The protein below binds the small molecule below.
Small molecule (SMILES): [H]/N=C(/N)c1ccc2c(c1)[nH]c1Cc3[nH]c4cc(C(=N)N)ccc4n3->[Zn+2]<-n12

Sequence of chain 1.A:
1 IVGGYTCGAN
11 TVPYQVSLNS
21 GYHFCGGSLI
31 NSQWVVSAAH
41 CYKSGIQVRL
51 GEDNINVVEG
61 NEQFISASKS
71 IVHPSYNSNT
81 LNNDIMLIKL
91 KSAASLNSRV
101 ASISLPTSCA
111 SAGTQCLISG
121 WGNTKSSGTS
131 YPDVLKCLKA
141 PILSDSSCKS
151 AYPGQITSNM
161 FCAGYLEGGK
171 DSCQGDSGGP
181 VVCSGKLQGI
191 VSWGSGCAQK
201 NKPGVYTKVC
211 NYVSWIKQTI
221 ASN

Binding-site contacts:
Ligand atom C6 contacts residue GLN174 of chain 1.A at 3.7 Å.
Ligand atom C3 contacts residue SER177 of chain 1.A at 3.7 Å.
Ligand atom N2' contacts residue PHE24 of chain 1.A at 3.8 Å.
Ligand atom C7 contacts residue ASP171 of chain 1.A at 3.7 Å.
Ligand atom N2 contacts residue SER172 of chain 1.A at 2.7 Å (h-bond).
Ligand atom N1 contacts residue GLY196 of chain 1.A at 2.8 Å (h-bond).
Ligand atom N1 contacts residue CYS197 of chain 1.A at 3.9 Å.
Ligand atom N2 contacts residue TRP193 of chain 1.A at 3.8 Å.
Ligand atom N3' contacts residue HIS40 of chain 1.A at 3.2 Å (h-bond).
Ligand atom N3' contacts residue SER177 of chain 1.A at 3.2 Å (h-bond).
Ligand atom C4 contacts residue SER192 of chain 1.A at 3.8 Å.
Ligand atom N1 contacts residue SER172 of chain 1.A at 3.6 Å.
Ligand atom C3 contacts residue VAL191 of chain 1.A at 3.8 Å (hydrophobic).
Ligand atom N3 contacts residue SER177 of chain 1.A at 3.4 Å (h-bond).
Ligand atom C1 contacts residue CYS173 of chain 1.A at 3.8 Å (hydrophobic).
Ligand atom C6 contacts residue GLY194 of chain 1.A at 3.8 Å.
Ligand atom C3' contacts residue SER177 of chain 1.A at 3.4 Å.
Ligand atom ZN contacts residue SER177 of chain 1.A at 2.1 Å.
Ligand atom C7 contacts residue SER172 of chain 1.A at 3.5 Å.
Ligand atom N1 contacts residue GLY194 of chain 1.A at 3.8 Å.
Ligand atom N2 contacts residue GLY204 of chain 1.A at 3.7 Å.
Ligand atom C3 contacts residue SER192 of chain 1.A at 3.6 Å.
Ligand atom N3 contacts residue SER192 of chain 1.A at 3.8 Å.
Ligand atom C3 contacts residue CYS173 of chain 1.A at 3.5 Å (hydrophobic).
Ligand atom C2 contacts residue SER172 of chain 1.A at 3.7 Å.
Ligand atom C2' contacts residue PHE24 of chain 1.A at 3.5 Å (hydrophobic).
Ligand atom C4' contacts residue SER177 of chain 1.A at 3.6 Å.
Ligand atom C2 contacts residue CYS173 of chain 1.A at 3.7 Å (hydrophobic).
Ligand atom N4 contacts residue GLN174 of chain 1.A at 2.9 Å (h-bond).
Ligand atom C5 contacts residue GLN174 of chain 1.A at 3.4 Å.
Ligand atom C7 contacts residue TRP193 of chain 1.A at 3.8 Å (hydrophobic).
Ligand atom ZN contacts residue HIS40 of chain 1.A at 1.9 Å.
Ligand atom C1 contacts residue TRP193 of chain 1.A at 3.9 Å (hydrophobic).
Ligand atom C4 contacts residue SER177 of chain 1.A at 3.9 Å.
Ligand atom C8 contacts residue GLN174 of chain 1.A at 3.7 Å.
Ligand atom N1 contacts residue ASP171 of chain 1.A at 2.9 Å (salt-bridge).
Ligand atom C6 contacts residue GLY196 of chain 1.A at 3.8 Å.
Ligand atom N2 contacts residue ASP171 of chain 1.A at 2.9 Å (salt-bridge).
Ligand atom N3 contacts residue HIS40 of chain 1.A at 3.8 Å.
Ligand atom C2 contacts residue VAL191 of chain 1.A at 3.7 Å (hydrophobic).